Binding-site contacts:
Ligand atom C1 contacts residue THR121 of chain 1.A at 3.6 Å.
Ligand atom N1 contacts residue THR121 of chain 1.A at 3.6 Å.
Ligand atom C1 contacts residue PRO84 of chain 1.A at 3.9 Å (hydrophobic).
Ligand atom C5 contacts residue THR121 of chain 1.A at 4.3 Å.
Ligand atom C6 contacts residue PRO84 of chain 1.A at 3.9 Å (hydrophobic).
Ligand atom C7 contacts residue LEU59 of chain 1.A at 4.3 Å (hydrophobic).
Ligand atom C7 contacts residue THR115 of chain 1.A at 3.4 Å.
Ligand atom C8 contacts residue THR121 of chain 1.A at 4.4 Å.
Ligand atom C9 contacts residue LEU124 of chain 1.A at 4.0 Å (hydrophobic).
Ligand atom C4 contacts residue THR115 of chain 1.A at 3.5 Å.
Ligand atom C7 contacts residue GLY60 of chain 1.A at 4.1 Å.
Ligand atom N1 contacts residue LEU124 of chain 1.A at 4.4 Å.
Ligand atom C6 contacts residue THR121 of chain 1.A at 3.6 Å.
Ligand atom C6 contacts residue THR115 of chain 1.A at 4.1 Å.
Ligand atom C1 contacts residue LEU118 of chain 1.A at 4.4 Å (hydrophobic).
Ligand atom C4 contacts residue GLY60 of chain 1.A at 4.2 Å.
Ligand atom C5 contacts residue PRO84 of chain 1.A at 3.6 Å (hydrophobic).
Ligand atom C4 contacts residue ASP83 of chain 1.A at 4.0 Å.
Ligand atom C9 contacts residue SER120 of chain 1.A at 3.7 Å.
Ligand atom C8 contacts residue THR115 of chain 1.A at 4.1 Å.
Ligand atom C7 contacts residue PRO84 of chain 1.A at 4.2 Å (hydrophobic).
Ligand atom C2 contacts residue PRO84 of chain 1.A at 3.9 Å (hydrophobic).
Ligand atom C4 contacts residue PRO84 of chain 1.A at 3.6 Å (hydrophobic).
Ligand atom N2 contacts residue PRO116 of chain 1.A at 3.8 Å.
Ligand atom C3 contacts residue PRO116 of chain 1.A at 4.2 Å (hydrophobic).
Ligand atom N1 contacts residue TYR82 of chain 1.A at 3.9 Å.
Ligand atom C1 contacts residue SER120 of chain 1.A at 3.9 Å.
Ligand atom C5 contacts residue THR115 of chain 1.A at 3.4 Å.
Ligand atom C9 contacts residue THR121 of chain 1.A at 3.7 Å.
Ligand atom C7 contacts residue TYR82 of chain 1.A at 3.7 Å (hydrophobic).
Ligand atom C9 contacts residue TYR82 of chain 1.A at 4.3 Å (hydrophobic).
Ligand atom N2 contacts residue PRO84 of chain 1.A at 4.4 Å.
Ligand atom C2 contacts residue THR121 of chain 1.A at 4.3 Å.
Ligand atom N2 contacts residue ASP83 of chain 1.A at 4.0 Å.
Ligand atom C3 contacts residue THR115 of chain 1.A at 4.3 Å.
Ligand atom C8 contacts residue LEU124 of chain 1.A at 3.9 Å (hydrophobic).
Ligand atom C3 contacts residue PRO84 of chain 1.A at 3.8 Å (hydrophobic).
Ligand atom C2 contacts residue LEU118 of chain 1.A at 4.1 Å (hydrophobic).
Ligand atom C7 contacts residue LEU124 of chain 1.A at 4.4 Å (hydrophobic).
Ligand atom C8 contacts residue TYR82 of chain 1.A at 3.5 Å (hydrophobic).

The small molecule below binds the protein below.
Small molecule (SMILES): Cn1ccc2cc(N)ccc21

Sequence of chain 1.A:
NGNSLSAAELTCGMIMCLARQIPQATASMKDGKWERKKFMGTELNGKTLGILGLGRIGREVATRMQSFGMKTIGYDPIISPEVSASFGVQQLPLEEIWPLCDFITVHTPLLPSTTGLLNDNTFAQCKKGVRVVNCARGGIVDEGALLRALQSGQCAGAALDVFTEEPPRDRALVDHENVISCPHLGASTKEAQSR